This protein binds this small molecule.
Small molecule (SMILES): Cc1cc2nc3c(=O)[nH]c(=O)nc-3n(C[C@H](O)[C@H](O)[C@H](O)COP(=O)(O)OP(=O)(O)OC[C@H]3O[C@@H](n4cnc5c(N)ncnc54)[C@H](O)[C@@H]3OP(=O)(O)O)c2cc1C

Binding-site contacts:
Ligand atom O2P contacts residue GLY153 of chain 1.A at 2.6 Å (h-bond).
Ligand atom O2A contacts residue ARG152 of chain 1.A at 2.9 Å (salt-bridge).
Ligand atom O1P contacts residue ARG152 of chain 1.A at 2.9 Å (salt-bridge).
Ligand atom C5' contacts residue TRP151 of chain 1.A at 3.2 Å (hydrophobic).
Ligand atom N1A contacts residue GLU117 of chain 1.A at 3.4 Å (salt-bridge).
Ligand atom O4 contacts residue GLU117 of chain 1.A at 3.7 Å.
Ligand atom O4B contacts residue GLN254 of chain 1.A at 3.1 Å (h-bond).
Ligand atom C4 contacts residue ARG115 of chain 1.A at 3.4 Å.
Ligand atom O5B contacts residue GLN300 of chain 1.A at 3.6 Å.
Ligand atom C4B contacts residue GLN254 of chain 1.A at 3.7 Å.
Ligand atom O2A contacts residue GLY153 of chain 1.A at 3.5 Å.
Ligand atom N3 contacts residue ARG115 of chain 1.A at 3.6 Å.
Ligand atom O4 contacts residue ARG115 of chain 1.A at 3.1 Å (salt-bridge).
Ligand atom C8M contacts residue GLU186 of chain 1.A at 3.8 Å.
Ligand atom O2P contacts residue TRP151 of chain 1.A at 3.6 Å.
Ligand atom C1B contacts residue TYR209 of chain 1.A at 3.6 Å (hydrophobic).
Ligand atom O53 contacts residue GLN300 of chain 1.A at 2.8 Å (h-bond).
Ligand atom C2B contacts residue TYR209 of chain 1.A at 3.5 Å (hydrophobic).
Ligand atom N5 contacts residue GLU117 of chain 1.A at 3.8 Å.
Ligand atom O2A contacts residue GLN300 of chain 1.A at 3.2 Å (h-bond).
Ligand atom O3' contacts residue HIS154 of chain 1.A at 3.5 Å.
Ligand atom O2 contacts residue GLN254 of chain 1.A at 2.8 Å (h-bond).
Ligand atom O2B contacts residue TYR209 of chain 1.A at 3.0 Å (h-bond).
Ligand atom O5' contacts residue TRP151 of chain 1.A at 3.5 Å.
Ligand atom N5 contacts residue ARG115 of chain 1.A at 3.5 Å (salt-bridge).
Ligand atom C5B contacts residue GLN300 of chain 1.A at 3.8 Å.
Ligand atom O2P contacts residue ARG152 of chain 1.A at 3.3 Å (salt-bridge).
Ligand atom O1P contacts residue GLN254 of chain 1.A at 2.8 Å (h-bond).
Ligand atom P51 contacts residue LYS275 of chain 1.A at 3.5 Å.
Ligand atom C4X contacts residue ARG115 of chain 1.A at 3.6 Å.
Ligand atom C7M contacts residue GLU186 of chain 1.A at 3.4 Å.
Ligand atom O1P contacts residue GLY253 of chain 1.A at 3.6 Å.
Ligand atom O1A contacts residue GLY153 of chain 1.A at 3.6 Å.
Ligand atom N3A contacts residue TYR209 of chain 1.A at 3.5 Å (h-bond).
Ligand atom C2A contacts residue GLU117 of chain 1.A at 3.4 Å.
Ligand atom O53 contacts residue LYS275 of chain 1.A at 3.1 Å (salt-bridge).
Ligand atom O5' contacts residue GLN254 of chain 1.A at 3.3 Å (h-bond).
Ligand atom O52 contacts residue LYS275 of chain 1.A at 2.7 Å (salt-bridge).
Ligand atom C7M contacts residue ARG194 of chain 1.A at 3.4 Å.
Ligand atom O4' contacts residue GLN254 of chain 1.A at 3.1 Å (h-bond).

Sequence of chain 1.A:
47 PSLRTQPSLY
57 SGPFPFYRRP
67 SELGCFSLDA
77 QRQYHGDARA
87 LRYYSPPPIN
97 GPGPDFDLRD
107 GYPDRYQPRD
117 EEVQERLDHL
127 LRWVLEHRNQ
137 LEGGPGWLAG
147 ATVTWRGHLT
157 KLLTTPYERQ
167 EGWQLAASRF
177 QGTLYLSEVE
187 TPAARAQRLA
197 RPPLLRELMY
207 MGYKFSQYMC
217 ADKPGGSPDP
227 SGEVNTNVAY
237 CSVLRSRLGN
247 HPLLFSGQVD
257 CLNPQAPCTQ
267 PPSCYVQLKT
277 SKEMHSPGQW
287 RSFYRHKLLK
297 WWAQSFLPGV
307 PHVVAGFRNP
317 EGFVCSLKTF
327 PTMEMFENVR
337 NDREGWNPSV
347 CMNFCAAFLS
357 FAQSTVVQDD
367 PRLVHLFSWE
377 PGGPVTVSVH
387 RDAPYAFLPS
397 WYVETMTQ